This protein binds this small molecule.
Small molecule (SMILES): O=c1ccn([C@H]2C[C@H](O)[C@@H](CO)O2)c(=O)[nH]1

Sequence of chain 1.S:
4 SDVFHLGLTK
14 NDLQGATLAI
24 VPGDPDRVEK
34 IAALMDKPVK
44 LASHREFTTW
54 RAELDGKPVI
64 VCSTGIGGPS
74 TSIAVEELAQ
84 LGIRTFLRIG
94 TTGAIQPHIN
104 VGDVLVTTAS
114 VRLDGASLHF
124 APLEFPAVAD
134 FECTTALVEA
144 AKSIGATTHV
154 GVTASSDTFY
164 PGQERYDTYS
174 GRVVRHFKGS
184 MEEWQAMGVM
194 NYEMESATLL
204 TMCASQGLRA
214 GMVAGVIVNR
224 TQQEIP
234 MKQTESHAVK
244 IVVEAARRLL

Sequence of chain 1.T:
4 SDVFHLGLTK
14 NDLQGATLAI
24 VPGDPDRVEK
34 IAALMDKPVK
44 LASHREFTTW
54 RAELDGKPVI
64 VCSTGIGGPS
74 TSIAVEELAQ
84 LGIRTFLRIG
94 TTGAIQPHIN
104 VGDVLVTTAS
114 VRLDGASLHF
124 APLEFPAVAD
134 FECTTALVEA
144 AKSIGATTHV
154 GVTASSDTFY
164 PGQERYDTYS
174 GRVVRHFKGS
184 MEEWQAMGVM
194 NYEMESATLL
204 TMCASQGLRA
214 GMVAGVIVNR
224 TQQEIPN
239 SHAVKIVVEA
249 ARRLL

Binding-site contacts:
Ligand atom O2 contacts residue GLU196 of chain 1.T at 3.5 Å.
Ligand atom C3' contacts residue MET197 of chain 1.T at 3.8 Å (hydrophobic).
Ligand atom N3 contacts residue GLN166 of chain 1.T at 2.9 Å (h-bond).
Ligand atom N1 contacts residue THR94 of chain 1.T at 3.6 Å (h-bond).
Ligand atom C2 contacts residue PHE162 of chain 1.T at 3.8 Å (hydrophobic).
Ligand atom C2' contacts residue MET197 of chain 1.T at 3.6 Å (hydrophobic).
Ligand atom C5 contacts residue THR95 of chain 1.T at 3.5 Å.
Ligand atom O3' contacts residue GLU198 of chain 1.T at 2.4 Å (salt-bridge).
Ligand atom C4 contacts residue PHE162 of chain 1.T at 3.9 Å (hydrophobic).
Ligand atom C4 contacts residue GLN166 of chain 1.T at 3.9 Å.
Ligand atom C4 contacts residue GLY96 of chain 1.T at 3.3 Å.
Ligand atom O4' contacts residue THR94 of chain 1.T at 3.5 Å (h-bond).
Ligand atom O2 contacts residue MET197 of chain 1.T at 3.5 Å.
Ligand atom O2 contacts residue GLN166 of chain 1.T at 3.0 Å (h-bond).
Ligand atom C5' contacts residue PHE162 of chain 1.T at 3.8 Å (hydrophobic).
Ligand atom O3' contacts residue PO41 of chain 1.JC at 3.4 Å (h-bond).
Ligand atom C6 contacts residue THR95 of chain 1.T at 3.8 Å.
Ligand atom C4' contacts residue PO41 of chain 1.JC at 3.8 Å.
Ligand atom O5' contacts residue PHE162 of chain 1.T at 3.6 Å.
Ligand atom O4 contacts residue VAL221 of chain 1.T at 3.6 Å.
Ligand atom C5' contacts residue ILE69 of chain 1.T at 3.8 Å (hydrophobic).
Ligand atom C4 contacts residue THR95 of chain 1.T at 3.9 Å.
Ligand atom O3' contacts residue ILE69 of chain 1.T at 3.5 Å.
Ligand atom C3' contacts residue GLU198 of chain 1.T at 3.5 Å.
Ligand atom C6 contacts residue THR94 of chain 1.T at 3.4 Å.
Ligand atom O2 contacts residue PHE162 of chain 1.T at 3.8 Å.
Ligand atom O4 contacts residue GLY96 of chain 1.T at 3.3 Å.
Ligand atom O4' contacts residue PO41 of chain 1.JC at 3.6 Å (h-bond).
Ligand atom C2' contacts residue GLU198 of chain 1.T at 3.6 Å.
Ligand atom C1' contacts residue PO41 of chain 1.JC at 3.9 Å.
Ligand atom C5 contacts residue GLY96 of chain 1.T at 3.5 Å.
Ligand atom N3 contacts residue PHE162 of chain 1.T at 3.6 Å.
Ligand atom C2 contacts residue GLN166 of chain 1.T at 3.6 Å.
Ligand atom O4 contacts residue ARG168 of chain 1.T at 2.9 Å (salt-bridge).
Ligand atom C5' contacts residue HIS8 of chain 1.S at 3.1 Å.
Ligand atom O4 contacts residue GLN166 of chain 1.T at 3.9 Å.
Ligand atom O5' contacts residue HIS8 of chain 1.S at 2.6 Å (h-bond).
Ligand atom C4 contacts residue ARG168 of chain 1.T at 3.7 Å.
Ligand atom C2' contacts residue PO41 of chain 1.JC at 3.4 Å.
Ligand atom C1' contacts residue THR94 of chain 1.T at 3.5 Å.